The protein below binds the small molecule below.
Small molecule (SMILES): O=P(O)(O)OC[C@@H](O)[C@@H](O)[C@H](O)[C@@H](O)CO

Sequence of chain 1.B:
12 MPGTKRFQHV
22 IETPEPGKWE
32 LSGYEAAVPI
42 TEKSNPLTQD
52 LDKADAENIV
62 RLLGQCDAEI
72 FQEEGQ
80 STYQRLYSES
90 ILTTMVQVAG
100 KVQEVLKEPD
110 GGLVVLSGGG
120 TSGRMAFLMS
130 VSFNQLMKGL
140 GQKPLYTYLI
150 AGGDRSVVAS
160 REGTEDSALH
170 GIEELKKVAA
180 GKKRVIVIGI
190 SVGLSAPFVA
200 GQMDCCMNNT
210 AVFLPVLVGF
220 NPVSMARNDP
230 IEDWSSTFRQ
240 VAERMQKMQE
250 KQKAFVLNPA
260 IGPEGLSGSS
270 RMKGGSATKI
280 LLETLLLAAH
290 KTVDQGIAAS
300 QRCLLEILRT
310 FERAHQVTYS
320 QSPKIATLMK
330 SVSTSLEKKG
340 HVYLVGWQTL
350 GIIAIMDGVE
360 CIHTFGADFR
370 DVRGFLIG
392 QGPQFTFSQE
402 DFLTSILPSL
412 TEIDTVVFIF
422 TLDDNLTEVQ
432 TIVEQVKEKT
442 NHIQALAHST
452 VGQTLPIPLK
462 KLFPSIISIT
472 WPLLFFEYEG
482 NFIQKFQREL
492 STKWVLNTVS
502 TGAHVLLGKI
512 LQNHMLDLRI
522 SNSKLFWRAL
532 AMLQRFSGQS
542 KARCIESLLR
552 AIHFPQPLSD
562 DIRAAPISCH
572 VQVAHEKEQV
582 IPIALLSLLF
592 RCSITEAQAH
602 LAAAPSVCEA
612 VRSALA

Binding-site contacts:
Ligand atom P contacts residue VAL191 of chain 1.B at 3.6 Å.
Ligand atom C6 contacts residue GLU164 of chain 1.B at 3.6 Å.
Ligand atom O3 contacts residue HIS362 of chain 1.B at 3.9 Å.
Ligand atom C3 contacts residue GLU161 of chain 1.B at 3.5 Å.
Ligand atom O4 contacts residue SER269 of chain 1.B at 3.8 Å.
Ligand atom C5 contacts residue GLY118 of chain 1.B at 3.9 Å.
Ligand atom O6 contacts residue SER269 of chain 1.B at 4.0 Å.
Ligand atom O3 contacts residue GLU161 of chain 1.B at 2.4 Å (salt-bridge).
Ligand atom O2 contacts residue GLU161 of chain 1.B at 3.8 Å.
Ligand atom O5 contacts residue LYS525 of chain 1.B at 3.0 Å (salt-bridge).
Ligand atom O5 contacts residue GLU164 of chain 1.B at 2.6 Å (salt-bridge).
Ligand atom C2 contacts residue THR120 of chain 1.B at 3.9 Å.
Ligand atom O6 contacts residue LYS525 of chain 1.B at 3.1 Å (salt-bridge).
Ligand atom O3P contacts residue SER190 of chain 1.B at 2.3 Å (h-bond).
Ligand atom O4 contacts residue GLY119 of chain 1.B at 4.0 Å.
Ligand atom P contacts residue LYS525 of chain 1.B at 3.8 Å.
Ligand atom O3P contacts residue ALA195 of chain 1.B at 3.6 Å.
Ligand atom O1 contacts residue ARG270 of chain 1.B at 2.9 Å (salt-bridge).
Ligand atom O2 contacts residue HIS362 of chain 1.B at 3.0 Å (h-bond).
Ligand atom O1 contacts residue SER268 of chain 1.B at 3.3 Å.
Ligand atom O3P contacts residue VAL191 of chain 1.B at 4.0 Å.
Ligand atom C5 contacts residue GLU164 of chain 1.B at 3.3 Å.
Ligand atom O1P contacts residue LYS525 of chain 1.B at 3.6 Å.
Ligand atom O1P contacts residue SER190 of chain 1.B at 3.5 Å (h-bond).
Ligand atom C1 contacts residue ARG270 of chain 1.B at 3.4 Å.
Ligand atom O1P contacts residue VAL191 of chain 1.B at 3.3 Å (h-bond).
Ligand atom O2P contacts residue VAL191 of chain 1.B at 2.9 Å (h-bond).
Ligand atom O1P contacts residue GLY192 of chain 1.B at 2.9 Å (h-bond).
Ligand atom C6 contacts residue LYS525 of chain 1.B at 4.0 Å.
Ligand atom C5 contacts residue LYS525 of chain 1.B at 4.0 Å.
Ligand atom C6 contacts residue GLY118 of chain 1.B at 3.3 Å.
Ligand atom O2P contacts residue SER190 of chain 1.B at 3.5 Å.
Ligand atom O3 contacts residue GLY119 of chain 1.B at 3.8 Å.
Ligand atom P contacts residue SER190 of chain 1.B at 3.4 Å.
Ligand atom O1 contacts residue SER269 of chain 1.B at 3.0 Å (h-bond).
Ligand atom C4 contacts residue SER269 of chain 1.B at 3.7 Å.
Ligand atom C1 contacts residue SER269 of chain 1.B at 3.2 Å.
Ligand atom P contacts residue SER121 of chain 1.B at 4.0 Å.
Ligand atom O2P contacts residue SER121 of chain 1.B at 2.4 Å (h-bond).
Ligand atom O4 contacts residue THR120 of chain 1.B at 3.1 Å (h-bond).